A small-molecule ligand and the protein it binds are described below.
Small molecule (SMILES): CC(=O)N[C@@H]1[C@@H](O)[C@H](O)[C@@H](CO)O[C@H]1O

Binding-site contacts:
Ligand atom C3 contacts residue ASN243 of chain 1.E at 3.8 Å.
Ligand atom N2 contacts residue ASP232 of chain 1.E at 4.2 Å.
Ligand atom O7 contacts residue ASP232 of chain 1.E at 3.2 Å (salt-bridge).
Ligand atom O5 contacts residue ASN243 of chain 1.E at 2.3 Å (h-bond).
Ligand atom C5 contacts residue ASN243 of chain 1.E at 3.6 Å.
Ligand atom C1 contacts residue ASN243 of chain 1.E at 1.4 Å.
Ligand atom C2 contacts residue ASN243 of chain 1.E at 2.5 Å.
Ligand atom N2 contacts residue ASN243 of chain 1.E at 2.9 Å (h-bond).
Ligand atom C7 contacts residue ASP232 of chain 1.E at 4.0 Å.
Ligand atom C4 contacts residue ASN243 of chain 1.E at 4.2 Å.
Ligand atom C7 contacts residue THR242 of chain 1.E at 4.4 Å.
Ligand atom O7 contacts residue THR242 of chain 1.E at 3.3 Å.
Ligand atom O7 contacts residue ASN243 of chain 1.E at 3.4 Å (h-bond).
Ligand atom C7 contacts residue ASN243 of chain 1.E at 3.2 Å.
Ligand atom C8 contacts residue ASN243 of chain 1.E at 3.6 Å.
Ligand atom O3 contacts residue LYS233 of chain 1.E at 4.2 Å.

Sequence of chain 1.E:
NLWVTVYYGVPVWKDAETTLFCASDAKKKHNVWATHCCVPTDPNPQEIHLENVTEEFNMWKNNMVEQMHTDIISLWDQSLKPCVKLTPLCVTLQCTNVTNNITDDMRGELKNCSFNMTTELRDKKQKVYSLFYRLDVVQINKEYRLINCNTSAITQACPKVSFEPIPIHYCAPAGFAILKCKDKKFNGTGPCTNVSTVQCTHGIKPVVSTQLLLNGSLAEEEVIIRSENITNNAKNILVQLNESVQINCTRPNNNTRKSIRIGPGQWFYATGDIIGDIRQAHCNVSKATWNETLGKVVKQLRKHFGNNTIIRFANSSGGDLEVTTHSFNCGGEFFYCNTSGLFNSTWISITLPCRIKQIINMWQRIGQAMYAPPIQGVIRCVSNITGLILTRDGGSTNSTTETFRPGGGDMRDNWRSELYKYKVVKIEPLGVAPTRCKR